Binding-site contacts:
Ligand atom O5 contacts residue 4MO1 of chain 1.DC at 2.3 Å.
Ligand atom O5 contacts residue HIS144 of chain 1.M at 2.6 Å (h-bond).
Ligand atom C1 contacts residue TRP176 of chain 1.M at 3.9 Å (hydrophobic).
Ligand atom C1 contacts residue TYR404 of chain 1.M at 3.6 Å (hydrophobic).
Ligand atom C2 contacts residue TYR404 of chain 1.M at 3.4 Å (hydrophobic).
Ligand atom C4 contacts residue TRP176 of chain 1.M at 3.8 Å (hydrophobic).
Ligand atom O2 contacts residue CYS557 of chain 1.M at 3.8 Å.
Ligand atom O1 contacts residue CYS557 of chain 1.M at 3.8 Å.
Ligand atom O5 contacts residue MGD1 of chain 1.BC at 3.0 Å (h-bond).
Ligand atom C5 contacts residue HIS144 of chain 1.M at 3.5 Å.
Ligand atom C5 contacts residue 4MO1 of chain 1.DC at 3.3 Å.
Ligand atom O1 contacts residue TYR404 of chain 1.M at 3.1 Å (h-bond).
Ligand atom O2 contacts residue TYR560 of chain 1.M at 2.6 Å (h-bond).
Ligand atom C6 contacts residue TRP354 of chain 1.M at 3.9 Å (hydrophobic).
Ligand atom C4 contacts residue ASP174 of chain 1.M at 3.7 Å.
Ligand atom C6 contacts residue TRP176 of chain 1.M at 3.7 Å (hydrophobic).
Ligand atom O1 contacts residue ILE225 of chain 1.M at 3.6 Å.
Ligand atom C4 contacts residue SER143 of chain 1.M at 4.0 Å.
Ligand atom O4 contacts residue PHE468 of chain 1.M at 3.7 Å.
Ligand atom O4 contacts residue SER175 of chain 1.M at 4.0 Å.
Ligand atom C4 contacts residue SER175 of chain 1.M at 3.8 Å.
Ligand atom C5 contacts residue TRP176 of chain 1.M at 3.6 Å (hydrophobic).
Ligand atom O5 contacts residue MGD1 of chain 1.CC at 3.2 Å (h-bond).
Ligand atom C6 contacts residue ILE225 of chain 1.M at 3.9 Å (hydrophobic).
Ligand atom C3 contacts residue TYR560 of chain 1.M at 3.8 Å (hydrophobic).
Ligand atom O5 contacts residue SER175 of chain 1.M at 2.4 Å (h-bond).
Ligand atom C5 contacts residue ASP174 of chain 1.M at 3.7 Å.
Ligand atom O5 contacts residue ASP174 of chain 1.M at 3.7 Å.
Ligand atom C6 contacts residue SER175 of chain 1.M at 3.4 Å.
Ligand atom O4 contacts residue ASP174 of chain 1.M at 2.8 Å (salt-bridge).
Ligand atom C2 contacts residue TYR560 of chain 1.M at 3.4 Å (hydrophobic).
Ligand atom C4 contacts residue HIS144 of chain 1.M at 3.9 Å.
Ligand atom O4 contacts residue TRP176 of chain 1.M at 4.0 Å.
Ligand atom C1 contacts residue HIS144 of chain 1.M at 3.7 Å.
Ligand atom O4 contacts residue SER143 of chain 1.M at 3.1 Å (h-bond).
Ligand atom O1 contacts residue ILE561 of chain 1.M at 3.5 Å.
Ligand atom O2 contacts residue TYR404 of chain 1.M at 2.7 Å (h-bond).
Ligand atom C6 contacts residue HIS144 of chain 1.M at 3.6 Å.
Ligand atom O1 contacts residue TYR226 of chain 1.M at 4.0 Å.
Ligand atom C5 contacts residue SER175 of chain 1.M at 2.6 Å.

The protein below binds the small molecule below.
Small molecule (SMILES): Oc1cc(O)c(O)cc1O

Sequence of chain 1.M:
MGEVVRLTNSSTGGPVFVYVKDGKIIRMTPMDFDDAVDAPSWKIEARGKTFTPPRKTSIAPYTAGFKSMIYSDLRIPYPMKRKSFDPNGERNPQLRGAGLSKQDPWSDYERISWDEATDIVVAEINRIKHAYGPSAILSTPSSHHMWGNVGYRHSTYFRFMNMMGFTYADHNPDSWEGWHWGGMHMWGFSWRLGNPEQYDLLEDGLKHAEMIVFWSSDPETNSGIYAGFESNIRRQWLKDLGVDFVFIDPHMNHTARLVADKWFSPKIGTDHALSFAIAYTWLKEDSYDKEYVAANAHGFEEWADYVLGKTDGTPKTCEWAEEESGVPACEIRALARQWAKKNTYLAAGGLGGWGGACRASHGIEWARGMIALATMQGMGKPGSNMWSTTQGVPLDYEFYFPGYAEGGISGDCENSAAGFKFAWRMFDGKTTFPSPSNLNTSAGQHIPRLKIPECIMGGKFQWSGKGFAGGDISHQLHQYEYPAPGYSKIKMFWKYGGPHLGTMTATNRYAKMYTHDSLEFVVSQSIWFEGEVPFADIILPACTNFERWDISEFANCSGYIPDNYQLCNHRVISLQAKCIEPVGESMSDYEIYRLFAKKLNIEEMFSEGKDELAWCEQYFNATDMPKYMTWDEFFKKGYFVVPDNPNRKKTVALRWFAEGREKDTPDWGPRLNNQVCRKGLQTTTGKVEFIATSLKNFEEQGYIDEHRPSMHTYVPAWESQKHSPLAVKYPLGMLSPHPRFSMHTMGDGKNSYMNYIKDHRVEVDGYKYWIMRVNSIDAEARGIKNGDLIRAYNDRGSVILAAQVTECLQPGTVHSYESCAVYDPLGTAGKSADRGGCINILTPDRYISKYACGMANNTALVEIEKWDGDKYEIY